Binding-site contacts:
Ligand atom CB contacts residue GLU193 of chain 1.D at 4.0 Å.
Ligand atom O contacts residue ARG96 of chain 1.D at 2.8 Å (salt-bridge).
Ligand atom OXT contacts residue THR91 of chain 1.D at 2.9 Å (h-bond).
Ligand atom CA contacts residue PRO89 of chain 1.D at 4.1 Å (hydrophobic).
Ligand atom N contacts residue GLU193 of chain 1.D at 2.8 Å (salt-bridge).
Ligand atom N contacts residue TYR220 of chain 1.D at 3.7 Å.
Ligand atom OE1 contacts residue GLY141 of chain 1.D at 3.7 Å.
Ligand atom C contacts residue SER142 of chain 1.D at 3.3 Å.
Ligand atom CA contacts residue SER142 of chain 1.D at 3.3 Å.
Ligand atom OXT contacts residue LEU90 of chain 1.D at 3.7 Å.
Ligand atom OE1 contacts residue LEU138 of chain 1.D at 4.1 Å.
Ligand atom OE1 contacts residue THR143 of chain 1.D at 3.1 Å (h-bond).
Ligand atom CG contacts residue LEU138 of chain 1.D at 3.8 Å (hydrophobic).
Ligand atom C contacts residue TYR61 of chain 1.D at 3.8 Å (hydrophobic).
Ligand atom N contacts residue PRO89 of chain 1.D at 2.9 Å (h-bond).
Ligand atom CG contacts residue TYR61 of chain 1.D at 4.3 Å (hydrophobic).
Ligand atom C contacts residue ARG96 of chain 1.D at 3.4 Å.
Ligand atom OE2 contacts residue THR143 of chain 1.D at 2.6 Å (h-bond).
Ligand atom OXT contacts residue PRO89 of chain 1.D at 3.7 Å.
Ligand atom CA contacts residue THR91 of chain 1.D at 3.4 Å.
Ligand atom O contacts residue GLY141 of chain 1.D at 3.2 Å.
Ligand atom N contacts residue TYR61 of chain 1.D at 4.0 Å.
Ligand atom C contacts residue THR91 of chain 1.D at 3.7 Å.
Ligand atom CA contacts residue GLU193 of chain 1.D at 3.3 Å.
Ligand atom O contacts residue SER142 of chain 1.D at 2.8 Å (h-bond).
Ligand atom N contacts residue THR91 of chain 1.D at 2.9 Å (h-bond).
Ligand atom OXT contacts residue TYR61 of chain 1.D at 3.6 Å.
Ligand atom OXT contacts residue ARG96 of chain 1.D at 2.8 Å (salt-bridge).
Ligand atom OE1 contacts residue SER142 of chain 1.D at 3.3 Å (h-bond).
Ligand atom CD contacts residue GLU193 of chain 1.D at 3.9 Å.
Ligand atom OXT contacts residue SER142 of chain 1.D at 4.0 Å.
Ligand atom OE2 contacts residue GLU193 of chain 1.D at 3.7 Å.
Ligand atom CA contacts residue TYR61 of chain 1.D at 4.1 Å (hydrophobic).
Ligand atom N contacts residue SER142 of chain 1.D at 4.1 Å.
Ligand atom O contacts residue TYR61 of chain 1.D at 3.6 Å.
Ligand atom CD contacts residue THR143 of chain 1.D at 3.2 Å.
Ligand atom CB contacts residue TYR61 of chain 1.D at 3.6 Å (hydrophobic).
Ligand atom CD contacts residue LEU138 of chain 1.D at 4.0 Å (hydrophobic).
Ligand atom CG contacts residue GLU193 of chain 1.D at 3.5 Å.
Ligand atom CB contacts residue LEU138 of chain 1.D at 4.0 Å (hydrophobic).

Sequence of chain 1.D:
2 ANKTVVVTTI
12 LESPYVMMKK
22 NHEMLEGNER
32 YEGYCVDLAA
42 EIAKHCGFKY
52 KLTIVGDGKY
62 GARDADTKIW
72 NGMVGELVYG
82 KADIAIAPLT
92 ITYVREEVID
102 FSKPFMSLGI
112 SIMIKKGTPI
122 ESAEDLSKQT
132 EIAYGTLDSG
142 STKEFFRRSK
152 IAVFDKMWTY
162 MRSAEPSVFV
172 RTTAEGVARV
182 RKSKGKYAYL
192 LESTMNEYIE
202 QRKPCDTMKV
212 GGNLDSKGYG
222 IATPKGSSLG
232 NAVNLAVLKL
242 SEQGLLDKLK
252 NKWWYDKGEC

A protein and the small-molecule ligand that binds it are described below.
Small molecule (SMILES): N[C@@H](CCC(=O)O)C(=O)O